Sequence of chain 1.B:
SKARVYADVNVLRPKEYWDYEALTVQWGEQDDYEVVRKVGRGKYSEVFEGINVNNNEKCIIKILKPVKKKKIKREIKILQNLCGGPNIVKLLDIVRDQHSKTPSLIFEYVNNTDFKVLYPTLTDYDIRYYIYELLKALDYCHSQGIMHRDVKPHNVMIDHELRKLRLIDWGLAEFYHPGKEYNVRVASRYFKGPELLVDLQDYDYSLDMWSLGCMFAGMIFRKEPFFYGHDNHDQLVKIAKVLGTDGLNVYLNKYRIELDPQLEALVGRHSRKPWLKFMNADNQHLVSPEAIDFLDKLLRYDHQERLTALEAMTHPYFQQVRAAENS

Binding-site contacts:
Ligand atom C2 contacts residue ILE169 of chain 1.B at 4.4 Å (hydrophobic).
Ligand atom BR3 contacts residue ILE169 of chain 1.B at 4.0 Å.
Ligand atom BR1 contacts residue VAL111 of chain 1.B at 2.9 Å.
Ligand atom BR3 contacts residue ILE61 of chain 1.B at 4.2 Å.
Ligand atom BR2 contacts residue VAL90 of chain 1.B at 3.9 Å.
Ligand atom C6 contacts residue ILE169 of chain 1.B at 3.9 Å (hydrophobic).
Ligand atom BR2 contacts residue ILE61 of chain 1.B at 3.8 Å.
Ligand atom C7 contacts residue VAL48 of chain 1.B at 4.2 Å (hydrophobic).
Ligand atom C6 contacts residue MET158 of chain 1.B at 4.5 Å (hydrophobic).
Ligand atom BR3 contacts residue PHE108 of chain 1.B at 3.5 Å.
Ligand atom C9 contacts residue ILE169 of chain 1.B at 3.9 Å (hydrophobic).
Ligand atom BR1 contacts residue MET158 of chain 1.B at 3.9 Å.
Ligand atom BR2 contacts residue ILE169 of chain 1.B at 4.3 Å.
Ligand atom BR1 contacts residue ASN113 of chain 1.B at 4.3 Å.
Ligand atom C7 contacts residue ILE61 of chain 1.B at 4.0 Å (hydrophobic).
Ligand atom N8 contacts residue ILE169 of chain 1.B at 3.7 Å.
Ligand atom C4 contacts residue ILE61 of chain 1.B at 4.4 Å (hydrophobic).
Ligand atom BR4 contacts residue MET158 of chain 1.B at 3.8 Å.
Ligand atom C7 contacts residue ILE169 of chain 1.B at 3.6 Å (hydrophobic).
Ligand atom C3 contacts residue ILE169 of chain 1.B at 4.0 Å (hydrophobic).
Ligand atom C2 contacts residue ILE61 of chain 1.B at 3.7 Å (hydrophobic).
Ligand atom C4 contacts residue MET158 of chain 1.B at 3.7 Å (hydrophobic).
Ligand atom BR2 contacts residue GLU109 of chain 1.B at 3.2 Å.
Ligand atom BR2 contacts residue VAL111 of chain 1.B at 4.2 Å.
Ligand atom C4 contacts residue ILE169 of chain 1.B at 4.5 Å (hydrophobic).
Ligand atom N5 contacts residue ILE169 of chain 1.B at 4.0 Å.
Ligand atom N8 contacts residue VAL48 of chain 1.B at 4.1 Å.
Ligand atom C3 contacts residue ILE61 of chain 1.B at 3.7 Å (hydrophobic).
Ligand atom C9 contacts residue VAL48 of chain 1.B at 3.4 Å (hydrophobic).
Ligand atom BR1 contacts residue ILE61 of chain 1.B at 3.9 Å.
Ligand atom C2 contacts residue MET158 of chain 1.B at 4.1 Å (hydrophobic).
Ligand atom C6 contacts residue VAL48 of chain 1.B at 3.9 Å (hydrophobic).
Ligand atom C1 contacts residue ILE61 of chain 1.B at 3.8 Å (hydrophobic).
Ligand atom BR4 contacts residue VAL40 of chain 1.B at 4.2 Å.
Ligand atom C1 contacts residue MET158 of chain 1.B at 3.7 Å (hydrophobic).
Ligand atom C6 contacts residue ILE61 of chain 1.B at 4.3 Å (hydrophobic).
Ligand atom N5 contacts residue VAL48 of chain 1.B at 3.6 Å.
Ligand atom BR3 contacts residue VAL90 of chain 1.B at 4.1 Å.

The protein below binds the small molecule below.
Small molecule (SMILES): Brc1c(Br)c(Br)c2[nH]cnc2c1Br